Sequence of chain 1.M:
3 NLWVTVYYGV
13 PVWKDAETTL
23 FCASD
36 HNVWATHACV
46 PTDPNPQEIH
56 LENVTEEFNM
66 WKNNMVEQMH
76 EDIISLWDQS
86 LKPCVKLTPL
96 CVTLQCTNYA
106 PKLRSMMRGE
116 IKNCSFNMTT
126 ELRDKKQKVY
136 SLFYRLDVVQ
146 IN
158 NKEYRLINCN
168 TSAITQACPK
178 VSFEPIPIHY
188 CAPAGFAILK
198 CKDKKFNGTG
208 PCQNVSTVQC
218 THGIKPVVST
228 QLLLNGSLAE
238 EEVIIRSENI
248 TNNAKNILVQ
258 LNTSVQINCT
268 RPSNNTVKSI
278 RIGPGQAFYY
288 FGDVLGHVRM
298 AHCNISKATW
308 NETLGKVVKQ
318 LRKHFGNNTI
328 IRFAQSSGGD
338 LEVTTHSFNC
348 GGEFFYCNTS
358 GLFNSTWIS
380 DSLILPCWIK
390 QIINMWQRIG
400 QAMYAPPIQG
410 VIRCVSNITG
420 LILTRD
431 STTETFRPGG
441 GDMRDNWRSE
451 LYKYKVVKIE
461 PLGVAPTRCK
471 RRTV

Binding-site contacts:
Ligand atom C3 contacts residue ASN416 of chain 1.M at 3.8 Å.
Ligand atom C7 contacts residue ASN416 of chain 1.M at 3.4 Å.
Ligand atom C4 contacts residue ASN416 of chain 1.M at 4.2 Å.
Ligand atom O5 contacts residue ASN416 of chain 1.M at 2.3 Å (h-bond).
Ligand atom C1 contacts residue SER261 of chain 1.M at 3.8 Å.
Ligand atom C8 contacts residue NAG1 of chain 1.Z at 3.4 Å.
Ligand atom O5 contacts residue SER261 of chain 1.M at 3.1 Å (h-bond).
Ligand atom O7 contacts residue ASN416 of chain 1.M at 3.5 Å (h-bond).
Ligand atom C6 contacts residue SER261 of chain 1.M at 4.2 Å.
Ligand atom C8 contacts residue ASN232 of chain 1.M at 3.8 Å.
Ligand atom C1 contacts residue ASN416 of chain 1.M at 1.4 Å.
Ligand atom C5 contacts residue SER261 of chain 1.M at 4.2 Å.
Ligand atom N2 contacts residue ASN416 of chain 1.M at 2.9 Å (h-bond).
Ligand atom C2 contacts residue ASN416 of chain 1.M at 2.4 Å.
Ligand atom C8 contacts residue ASN416 of chain 1.M at 3.8 Å.
Ligand atom O6 contacts residue SER261 of chain 1.M at 3.5 Å (h-bond).
Ligand atom C5 contacts residue ASN416 of chain 1.M at 3.6 Å.

The protein below binds the small molecule below.
Small molecule (SMILES): CC(=O)N[C@@H]1[C@@H](O)[C@H](O)[C@@H](CO)O[C@H]1O